Sequence of chain 1.A:
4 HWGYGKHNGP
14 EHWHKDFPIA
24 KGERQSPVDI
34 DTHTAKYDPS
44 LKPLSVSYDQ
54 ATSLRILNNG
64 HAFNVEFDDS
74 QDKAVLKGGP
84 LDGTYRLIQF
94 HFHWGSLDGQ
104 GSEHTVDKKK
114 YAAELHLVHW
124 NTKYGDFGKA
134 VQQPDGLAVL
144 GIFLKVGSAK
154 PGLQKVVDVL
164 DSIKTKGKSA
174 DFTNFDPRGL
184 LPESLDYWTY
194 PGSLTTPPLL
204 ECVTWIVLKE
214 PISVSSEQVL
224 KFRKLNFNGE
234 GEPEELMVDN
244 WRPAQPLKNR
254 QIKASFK

Binding-site contacts:
Ligand atom OAO contacts residue SER196 of chain 1.A at 4.0 Å.
Ligand atom NAK contacts residue THR198 of chain 1.A at 2.6 Å (h-bond).
Ligand atom CAD contacts residue GOL1 of chain 1.C at 4.0 Å.
Ligand atom CAY contacts residue VAL134 of chain 1.A at 3.9 Å (hydrophobic).
Ligand atom CAH contacts residue GOL1 of chain 1.C at 3.7 Å.
Ligand atom OAO contacts residue LEU197 of chain 1.A at 3.1 Å.
Ligand atom CAU contacts residue VAL134 of chain 1.A at 3.5 Å (hydrophobic).
Ligand atom NAA contacts residue PHE130 of chain 1.A at 3.7 Å.
Ligand atom CAV contacts residue PHE130 of chain 1.A at 3.8 Å (hydrophobic).
Ligand atom CAM contacts residue LEU197 of chain 1.A at 3.9 Å (hydrophobic).
Ligand atom OAE contacts residue HIS94 of chain 1.A at 3.5 Å.
Ligand atom OAO contacts residue TRP208 of chain 1.A at 3.4 Å.
Ligand atom NAK contacts residue HIS119 of chain 1.A at 3.5 Å (h-bond).
Ligand atom OAE contacts residue TRP208 of chain 1.A at 3.7 Å.
Ligand atom NAG contacts residue GOL1 of chain 1.C at 3.8 Å.
Ligand atom CAY contacts residue LEU203 of chain 1.A at 3.7 Å (hydrophobic).
Ligand atom SAJ contacts residue HIS94 of chain 1.A at 3.9 Å.
Ligand atom CAN contacts residue HIS94 of chain 1.A at 4.0 Å.
Ligand atom OAE contacts residue HIS119 of chain 1.A at 3.4 Å (h-bond).
Ligand atom CAY contacts residue PRO201 of chain 1.A at 4.0 Å (hydrophobic).
Ligand atom CAV contacts residue VAL134 of chain 1.A at 4.0 Å (hydrophobic).
Ligand atom SAJ contacts residue ZN1 of chain 1.E at 3.2 Å.
Ligand atom CAQ contacts residue PRO201 of chain 1.A at 4.0 Å (hydrophobic).
Ligand atom OAE contacts residue ZN1 of chain 1.E at 3.1 Å.
Ligand atom CAD contacts residue THR199 of chain 1.A at 3.1 Å.
Ligand atom OAE contacts residue VAL142 of chain 1.A at 3.8 Å.
Ligand atom NAB contacts residue PHE130 of chain 1.A at 3.9 Å.
Ligand atom CAN contacts residue VAL121 of chain 1.A at 3.9 Å (hydrophobic).
Ligand atom CAD contacts residue LEU197 of chain 1.A at 3.9 Å (hydrophobic).
Ligand atom CAC contacts residue GOL1 of chain 1.C at 3.6 Å.
Ligand atom OAO contacts residue THR198 of chain 1.A at 2.9 Å (h-bond).
Ligand atom NAK contacts residue ZN1 of chain 1.E at 2.1 Å.
Ligand atom CAI contacts residue LEU197 of chain 1.A at 3.8 Å (hydrophobic).
Ligand atom SAJ contacts residue THR198 of chain 1.A at 3.7 Å.
Ligand atom CAN contacts residue LEU197 of chain 1.A at 3.7 Å (hydrophobic).
Ligand atom NAK contacts residue HIS96 of chain 1.A at 3.4 Å (h-bond).
Ligand atom CAU contacts residue PHE130 of chain 1.A at 3.5 Å (hydrophobic).
Ligand atom NAK contacts residue HIS94 of chain 1.A at 3.4 Å (h-bond).
Ligand atom CAC contacts residue THR199 of chain 1.A at 3.1 Å.
Ligand atom NAB contacts residue GOL1 of chain 1.C at 3.6 Å (h-bond).

The protein below binds the small molecule below.
Small molecule (SMILES): NS(=O)(=O)c1ccc(-n2cc(C34C5=C6C7=C3[Fe]6754389%10C4=C3C8C9=C4%10)nn2)cc1